Binding-site contacts:
Ligand atom C05 contacts residue LEU99 of chain 1.A at 3.7 Å (hydrophobic).
Ligand atom F12 contacts residue HEM1 of chain 1.B at 3.9 Å.
Ligand atom F13 contacts residue LEU99 of chain 1.A at 4.0 Å.
Ligand atom C04 contacts residue PHE183 of chain 1.A at 3.8 Å (hydrophobic).
Ligand atom C06 contacts residue LEU99 of chain 1.A at 3.7 Å (hydrophobic).
Ligand atom C07 contacts residue ARG93 of chain 1.A at 3.8 Å.
Ligand atom F14 contacts residue HEM1 of chain 1.B at 3.1 Å.
Ligand atom F13 contacts residue PHE186 of chain 1.A at 3.2 Å.
Ligand atom O08 contacts residue SER96 of chain 1.A at 2.6 Å (h-bond).
Ligand atom O10 contacts residue ALA249 of chain 1.A at 3.9 Å.
Ligand atom C03 contacts residue LEU99 of chain 1.A at 4.0 Å (hydrophobic).
Ligand atom O09 contacts residue SER245 of chain 1.A at 3.8 Å.
Ligand atom C05 contacts residue SER248 of chain 1.A at 4.0 Å.
Ligand atom C03 contacts residue PHE183 of chain 1.A at 4.0 Å (hydrophobic).
Ligand atom C07 contacts residue SER245 of chain 1.A at 3.4 Å.
Ligand atom C01 contacts residue HEM1 of chain 1.B at 3.6 Å.
Ligand atom C04 contacts residue PHE186 of chain 1.A at 4.0 Å (hydrophobic).
Ligand atom C07 contacts residue SER96 of chain 1.A at 3.5 Å.
Ligand atom C04 contacts residue LEU99 of chain 1.A at 3.8 Å (hydrophobic).
Ligand atom C02 contacts residue HEM1 of chain 1.B at 3.4 Å.
Ligand atom F14 contacts residue LEU99 of chain 1.A at 3.3 Å.
Ligand atom O09 contacts residue ARG93 of chain 1.A at 2.7 Å (salt-bridge).
Ligand atom C07 contacts residue LEU99 of chain 1.A at 4.0 Å (hydrophobic).
Ligand atom C11 contacts residue PHE183 of chain 1.A at 3.7 Å (hydrophobic).
Ligand atom O10 contacts residue PHE183 of chain 1.A at 3.4 Å.
Ligand atom F12 contacts residue PHE183 of chain 1.A at 3.5 Å.
Ligand atom O08 contacts residue ILE98 of chain 1.A at 3.9 Å.
Ligand atom O08 contacts residue LEU99 of chain 1.A at 3.6 Å.
Ligand atom C01 contacts residue LEU99 of chain 1.A at 3.8 Å (hydrophobic).
Ligand atom O09 contacts residue SER96 of chain 1.A at 3.9 Å.
Ligand atom C03 contacts residue ALA249 of chain 1.A at 3.4 Å (hydrophobic).
Ligand atom C04 contacts residue ALA249 of chain 1.A at 3.8 Å (hydrophobic).
Ligand atom F12 contacts residue VAL296 of chain 1.A at 3.6 Å.
Ligand atom O08 contacts residue SER245 of chain 1.A at 2.6 Å (h-bond).
Ligand atom F13 contacts residue PHE183 of chain 1.A at 3.4 Å.
Ligand atom O09 contacts residue SER248 of chain 1.A at 3.4 Å.
Ligand atom C01 contacts residue ALA249 of chain 1.A at 3.7 Å (hydrophobic).
Ligand atom C02 contacts residue LEU99 of chain 1.A at 3.9 Å (hydrophobic).
Ligand atom C05 contacts residue ARG93 of chain 1.A at 4.0 Å.
Ligand atom C02 contacts residue ALA249 of chain 1.A at 3.4 Å (hydrophobic).

A protein and the small-molecule ligand that binds it are described below.
Small molecule (SMILES): O=C(O)c1ccc(OC(F)(F)F)cc1

Sequence of chain 1.A:
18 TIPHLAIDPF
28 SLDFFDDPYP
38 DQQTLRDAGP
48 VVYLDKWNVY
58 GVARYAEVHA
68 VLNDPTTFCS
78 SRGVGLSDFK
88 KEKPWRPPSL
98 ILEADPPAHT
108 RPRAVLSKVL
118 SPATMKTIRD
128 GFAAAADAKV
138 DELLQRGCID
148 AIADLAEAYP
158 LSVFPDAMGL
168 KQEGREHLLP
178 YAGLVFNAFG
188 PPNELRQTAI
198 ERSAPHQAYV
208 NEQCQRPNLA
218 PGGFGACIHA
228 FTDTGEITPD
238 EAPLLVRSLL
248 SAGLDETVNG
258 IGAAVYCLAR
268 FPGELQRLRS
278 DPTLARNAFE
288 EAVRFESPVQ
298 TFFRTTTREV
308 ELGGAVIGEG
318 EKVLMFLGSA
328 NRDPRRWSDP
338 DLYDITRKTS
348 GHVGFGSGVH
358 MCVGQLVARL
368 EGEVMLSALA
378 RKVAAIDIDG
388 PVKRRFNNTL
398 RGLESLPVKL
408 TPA